Sequence of chain 1.A:
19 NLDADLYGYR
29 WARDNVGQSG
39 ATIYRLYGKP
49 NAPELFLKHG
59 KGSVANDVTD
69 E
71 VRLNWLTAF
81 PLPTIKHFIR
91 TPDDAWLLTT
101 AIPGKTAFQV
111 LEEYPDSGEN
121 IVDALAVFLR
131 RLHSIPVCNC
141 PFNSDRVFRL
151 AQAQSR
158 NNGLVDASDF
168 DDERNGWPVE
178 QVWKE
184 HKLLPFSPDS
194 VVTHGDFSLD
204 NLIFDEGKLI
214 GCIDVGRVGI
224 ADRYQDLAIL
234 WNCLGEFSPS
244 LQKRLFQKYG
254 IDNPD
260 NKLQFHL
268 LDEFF

A small-molecule ligand and the protein it binds are described below.
Small molecule (SMILES): CC(C)(C)n1nc(-c2cccc3ccccc23)c2c(N)ncnc21

Sequence of chain 1.B:
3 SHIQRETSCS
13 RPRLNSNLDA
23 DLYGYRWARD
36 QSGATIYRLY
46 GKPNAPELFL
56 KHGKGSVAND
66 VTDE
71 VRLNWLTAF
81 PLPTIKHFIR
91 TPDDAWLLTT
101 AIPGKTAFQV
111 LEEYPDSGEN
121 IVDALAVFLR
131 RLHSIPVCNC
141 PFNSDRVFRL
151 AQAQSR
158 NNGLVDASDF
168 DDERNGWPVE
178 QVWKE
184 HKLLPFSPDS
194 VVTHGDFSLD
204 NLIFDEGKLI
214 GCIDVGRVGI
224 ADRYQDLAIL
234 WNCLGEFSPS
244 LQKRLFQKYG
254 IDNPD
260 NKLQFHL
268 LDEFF

Binding-site contacts:
Ligand atom NAO contacts residue ILE216 of chain 1.A at 3.7 Å.
Ligand atom CAL contacts residue ACT1 of chain 1.R at 3.9 Å.
Ligand atom C6 contacts residue ILE102 of chain 1.A at 3.8 Å (hydrophobic).
Ligand atom CAC contacts residue ASP217 of chain 1.A at 3.7 Å.
Ligand atom CAI contacts residue ILE206 of chain 1.A at 3.8 Å (hydrophobic).
Ligand atom N3 contacts residue PHE54 of chain 1.A at 3.6 Å.
Ligand atom C2 contacts residue PRO83 of chain 1.A at 3.6 Å (hydrophobic).
Ligand atom CAE contacts residue GLN6 of chain 1.B at 3.5 Å.
Ligand atom CAA contacts residue PHE54 of chain 1.A at 3.6 Å (hydrophobic).
Ligand atom CAL contacts residue PHE54 of chain 1.A at 3.8 Å (hydrophobic).
Ligand atom CAR contacts residue ACT1 of chain 1.R at 3.9 Å.
Ligand atom CAB contacts residue VAL34 of chain 1.A at 3.8 Å (hydrophobic).
Ligand atom N1 contacts residue ALA101 of chain 1.A at 3.6 Å.
Ligand atom C6 contacts residue PHE54 of chain 1.A at 3.4 Å (hydrophobic).
Ligand atom CAT contacts residue ACT1 of chain 1.R at 3.5 Å.
Ligand atom CAJ contacts residue GLN6 of chain 1.B at 3.4 Å.
Ligand atom C5 contacts residue PHE54 of chain 1.A at 3.4 Å (hydrophobic).
Ligand atom C4 contacts residue PHE54 of chain 1.A at 3.7 Å (hydrophobic).
Ligand atom CAI contacts residue ACT1 of chain 1.R at 3.9 Å.
Ligand atom C2 contacts residue THR100 of chain 1.A at 3.7 Å.
Ligand atom CAF contacts residue VAL34 of chain 1.A at 3.9 Å (hydrophobic).
Ligand atom CAQ contacts residue ACT1 of chain 1.R at 3.4 Å.
Ligand atom NAD contacts residue PHE54 of chain 1.A at 3.9 Å.
Ligand atom NAO contacts residue ACT1 of chain 1.R at 3.8 Å.
Ligand atom CAS contacts residue ACT1 of chain 1.R at 3.9 Å.
Ligand atom N1 contacts residue ILE216 of chain 1.A at 3.9 Å.
Ligand atom N1 contacts residue ILE102 of chain 1.A at 3.0 Å (h-bond).
Ligand atom N1 contacts residue PHE54 of chain 1.A at 3.7 Å.
Ligand atom CAR contacts residue ILE216 of chain 1.A at 3.7 Å (hydrophobic).
Ligand atom C5 contacts residue ILE216 of chain 1.A at 3.9 Å (hydrophobic).
Ligand atom C2 contacts residue ILE102 of chain 1.A at 3.8 Å (hydrophobic).
Ligand atom CAK contacts residue GLN109 of chain 1.A at 3.8 Å.
Ligand atom C4 contacts residue ILE216 of chain 1.A at 3.9 Å (hydrophobic).
Ligand atom NAD contacts residue ILE102 of chain 1.A at 2.9 Å (h-bond).
Ligand atom NAW contacts residue ILE216 of chain 1.A at 3.7 Å.
Ligand atom N3 contacts residue ILE216 of chain 1.A at 3.9 Å.
Ligand atom CAB contacts residue ILE41 of chain 1.A at 3.5 Å (hydrophobic).
Ligand atom C2 contacts residue ILE216 of chain 1.A at 3.8 Å (hydrophobic).
Ligand atom CAF contacts residue ASP32 of chain 1.A at 3.5 Å.
Ligand atom C2 contacts residue PHE54 of chain 1.A at 3.7 Å (hydrophobic).